The protein below binds the small molecule below.
Small molecule (SMILES): CC(=O)N[C@@H]1[C@@H](O)[C@H](O)[C@@H](CO)O[C@H]1O

Sequence of chain 1.C:
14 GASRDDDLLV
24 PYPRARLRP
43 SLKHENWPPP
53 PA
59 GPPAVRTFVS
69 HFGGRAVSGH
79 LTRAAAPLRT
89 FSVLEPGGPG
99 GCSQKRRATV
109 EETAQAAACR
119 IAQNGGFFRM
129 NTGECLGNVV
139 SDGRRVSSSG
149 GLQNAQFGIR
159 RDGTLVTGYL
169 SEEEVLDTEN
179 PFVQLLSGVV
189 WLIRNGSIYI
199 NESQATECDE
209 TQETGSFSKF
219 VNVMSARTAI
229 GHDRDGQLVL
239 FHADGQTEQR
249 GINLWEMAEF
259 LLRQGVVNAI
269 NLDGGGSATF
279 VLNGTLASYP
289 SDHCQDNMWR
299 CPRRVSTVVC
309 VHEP

Binding-site contacts:
Ligand atom C4 contacts residue ASN281 of chain 1.C at 4.3 Å.
Ligand atom O5 contacts residue ASN281 of chain 1.C at 2.4 Å (h-bond).
Ligand atom C7 contacts residue ASN281 of chain 1.C at 3.7 Å.
Ligand atom O7 contacts residue ASN281 of chain 1.C at 4.2 Å.
Ligand atom C3 contacts residue ASN281 of chain 1.C at 3.9 Å.
Ligand atom C2 contacts residue ASN281 of chain 1.C at 2.5 Å.
Ligand atom C1 contacts residue THR283 of chain 1.D at 4.5 Å.
Ligand atom C1 contacts residue ASN281 of chain 1.C at 1.4 Å.
Ligand atom C8 contacts residue ASN281 of chain 1.C at 4.5 Å.
Ligand atom C2 contacts residue ARG118 of chain 1.C at 4.0 Å.
Ligand atom O7 contacts residue ARG118 of chain 1.C at 3.3 Å (salt-bridge).
Ligand atom O6 contacts residue LEU280 of chain 1.C at 4.4 Å.
Ligand atom N2 contacts residue ARG118 of chain 1.C at 4.2 Å.
Ligand atom O3 contacts residue ARG118 of chain 1.C at 4.3 Å.
Ligand atom C8 contacts residue ARG118 of chain 1.C at 4.3 Å.
Ligand atom C5 contacts residue ASN281 of chain 1.C at 3.7 Å.
Ligand atom N2 contacts residue ASN281 of chain 1.C at 2.9 Å (h-bond).
Ligand atom C7 contacts residue ARG118 of chain 1.C at 3.8 Å.

Sequence of chain 1.D:
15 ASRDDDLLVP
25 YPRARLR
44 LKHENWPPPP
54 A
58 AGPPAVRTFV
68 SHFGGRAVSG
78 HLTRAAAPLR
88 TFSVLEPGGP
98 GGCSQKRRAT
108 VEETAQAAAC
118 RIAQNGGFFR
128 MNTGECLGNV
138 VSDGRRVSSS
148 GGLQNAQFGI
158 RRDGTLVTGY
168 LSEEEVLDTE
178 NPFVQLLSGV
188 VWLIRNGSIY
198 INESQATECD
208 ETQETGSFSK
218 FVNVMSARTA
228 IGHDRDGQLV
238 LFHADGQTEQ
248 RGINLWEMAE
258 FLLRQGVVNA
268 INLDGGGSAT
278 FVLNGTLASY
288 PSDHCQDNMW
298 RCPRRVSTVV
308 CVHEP